The small molecule below binds the protein below.
Small molecule (SMILES): N[C@@H](Cc1ccc(O)cc1)C(=O)O

Binding-site contacts:
Ligand atom OH contacts residue TYR68 of chain 2.A at 3.2 Å (h-bond).
Ligand atom CE1 contacts residue GLN220 of chain 2.A at 3.4 Å.
Ligand atom CA contacts residue TYR216 of chain 2.A at 3.8 Å (hydrophobic).
Ligand atom O contacts residue ASP112 of chain 2.A at 3.5 Å (salt-bridge).
Ligand atom OXT contacts residue GLN242 of chain 2.A at 3.6 Å.
Ligand atom O contacts residue TYR216 of chain 2.A at 3.9 Å.
Ligand atom CA contacts residue ASP112 of chain 2.A at 3.8 Å.
Ligand atom CE2 contacts residue GLN220 of chain 2.A at 4.1 Å.
Ligand atom CZ contacts residue LEU102 of chain 2.A at 3.9 Å (hydrophobic).
Ligand atom CD2 contacts residue THR107 of chain 2.A at 4.1 Å.
Ligand atom CE1 contacts residue GLN236 of chain 2.A at 3.5 Å.
Ligand atom CG contacts residue GLN220 of chain 2.A at 4.0 Å.
Ligand atom OH contacts residue LEU102 of chain 2.A at 3.1 Å.
Ligand atom N contacts residue GLN220 of chain 2.A at 3.0 Å (h-bond).
Ligand atom OH contacts residue GLN220 of chain 2.A at 3.6 Å.
Ligand atom N contacts residue GLN242 of chain 2.A at 3.1 Å (h-bond).
Ligand atom OH contacts residue ASP223 of chain 2.A at 2.8 Å (salt-bridge).
Ligand atom CE1 contacts residue TYR68 of chain 2.A at 3.8 Å (hydrophobic).
Ligand atom CD1 contacts residue GLY70 of chain 2.A at 3.3 Å.
Ligand atom CE2 contacts residue ASP223 of chain 2.A at 3.6 Å.
Ligand atom CZ contacts residue GLN220 of chain 2.A at 3.4 Å.
Ligand atom N contacts residue ASP112 of chain 2.A at 3.0 Å (salt-bridge).
Ligand atom CB contacts residue ASP72 of chain 2.A at 3.9 Å.
Ligand atom CD2 contacts residue ASP72 of chain 2.A at 3.3 Å.
Ligand atom N contacts residue TYR216 of chain 2.A at 2.9 Å (h-bond).
Ligand atom CA contacts residue GLN242 of chain 2.A at 3.4 Å.
Ligand atom CB contacts residue GLY70 of chain 2.A at 3.4 Å.
Ligand atom CZ contacts residue ASP223 of chain 2.A at 3.6 Å.
Ligand atom CZ contacts residue TYR68 of chain 2.A at 3.9 Å (hydrophobic).
Ligand atom CD1 contacts residue GLN220 of chain 2.A at 3.4 Å.
Ligand atom CG contacts residue GLY70 of chain 2.A at 3.6 Å.
Ligand atom C contacts residue ASP112 of chain 2.A at 3.7 Å.
Ligand atom CD2 contacts residue TYR216 of chain 2.A at 3.5 Å (hydrophobic).
Ligand atom CE1 contacts residue GLY70 of chain 2.A at 3.5 Å.
Ligand atom CD1 contacts residue GLN236 of chain 2.A at 3.9 Å.
Ligand atom C contacts residue GLN242 of chain 2.A at 3.8 Å.
Ligand atom CB contacts residue TYR216 of chain 2.A at 3.8 Å (hydrophobic).
Ligand atom CE2 contacts residue THR107 of chain 2.A at 4.0 Å.
Ligand atom CZ contacts residue GLY70 of chain 2.A at 4.0 Å.
Ligand atom CG contacts residue TYR216 of chain 2.A at 3.9 Å (hydrophobic).

Sequence of chain 2.A:
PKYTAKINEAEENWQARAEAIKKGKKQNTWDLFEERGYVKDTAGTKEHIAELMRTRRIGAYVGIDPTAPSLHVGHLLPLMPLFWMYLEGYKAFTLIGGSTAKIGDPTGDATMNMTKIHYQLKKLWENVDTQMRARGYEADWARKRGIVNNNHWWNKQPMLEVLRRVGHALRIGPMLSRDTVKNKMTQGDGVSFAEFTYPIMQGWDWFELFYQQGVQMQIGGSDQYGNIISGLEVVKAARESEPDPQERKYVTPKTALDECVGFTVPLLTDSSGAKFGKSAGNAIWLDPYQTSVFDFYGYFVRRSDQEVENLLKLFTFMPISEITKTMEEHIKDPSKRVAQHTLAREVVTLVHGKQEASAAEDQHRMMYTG